The small molecule below binds the protein below.
Small molecule (SMILES): [H]/N=C(\N)N[C@@H]1CCCCNC(=O)[C@H](CCCC)NC(=O)[C@H](CCCCN)NC(=O)Cc2cccc(c2)CNC(=O)CNC1=O

Sequence of chain 1.B:
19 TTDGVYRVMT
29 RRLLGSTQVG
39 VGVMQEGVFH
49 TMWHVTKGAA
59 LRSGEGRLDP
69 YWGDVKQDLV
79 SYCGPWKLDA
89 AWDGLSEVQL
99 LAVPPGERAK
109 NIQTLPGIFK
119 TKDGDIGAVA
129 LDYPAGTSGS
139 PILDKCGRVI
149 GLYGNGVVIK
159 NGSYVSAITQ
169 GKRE

Binding-site contacts:
Ligand atom O4 contacts residue SER136 of chain 1.B at 3.6 Å.
Ligand atom C17 contacts residue PHE41 of chain 1.A at 3.6 Å (hydrophobic).
Ligand atom C6 contacts residue SER136 of chain 1.B at 3.1 Å.
Ligand atom C3 contacts residue TYR131 of chain 1.B at 3.2 Å (hydrophobic).
Ligand atom C4 contacts residue TYR131 of chain 1.B at 3.6 Å (hydrophobic).
Ligand atom N2 contacts residue GLY160 of chain 1.B at 3.0 Å (h-bond).
Ligand atom N5 contacts residue SER42 of chain 1.A at 3.0 Å (h-bond).
Ligand atom C16 contacts residue GLY154 of chain 1.B at 3.8 Å.
Ligand atom C8 contacts residue GLY152 of chain 1.B at 3.2 Å.
Ligand atom O4 contacts residue ALA133 of chain 1.B at 3.5 Å.
Ligand atom C13 contacts residue TYR162 of chain 1.B at 3.6 Å (hydrophobic).
Ligand atom C14 contacts residue TYR162 of chain 1.B at 3.8 Å (hydrophobic).
Ligand atom N contacts residue ASP130 of chain 1.B at 2.8 Å (salt-bridge).
Ligand atom C3 contacts residue ASP130 of chain 1.B at 3.6 Å.
Ligand atom C18 contacts residue PHE41 of chain 1.A at 3.4 Å (hydrophobic).
Ligand atom C7 contacts residue GLY152 of chain 1.B at 3.4 Å.
Ligand atom N3 contacts residue TYR162 of chain 1.B at 3.5 Å (h-bond).
Ligand atom C1 contacts residue ASP130 of chain 1.B at 3.8 Å.
Ligand atom C5 contacts residue TYR162 of chain 1.B at 3.8 Å (hydrophobic).
Ligand atom N1 contacts residue VAL156 of chain 1.B at 3.5 Å.
Ligand atom C17 contacts residue GLY154 of chain 1.B at 3.6 Å.
Ligand atom C7 contacts residue SER136 of chain 1.B at 3.5 Å.
Ligand atom C3 contacts residue TYR162 of chain 1.B at 3.9 Å (hydrophobic).
Ligand atom N5 contacts residue ASP40 of chain 1.A at 2.7 Å (salt-bridge).
Ligand atom C6 contacts residue GLY152 of chain 1.B at 3.9 Å.
Ligand atom C5 contacts residue TYR131 of chain 1.B at 3.6 Å (hydrophobic).
Ligand atom N2 contacts residue ASP130 of chain 1.B at 2.8 Å (salt-bridge).
Ligand atom O3 contacts residue GLY154 of chain 1.B at 3.1 Å (h-bond).
Ligand atom C15 contacts residue GLY154 of chain 1.B at 3.4 Å.
Ligand atom O2 contacts residue VAL156 of chain 1.B at 3.3 Å.
Ligand atom N contacts residue TYR162 of chain 1.B at 3.7 Å.
Ligand atom C18 contacts residue ASP40 of chain 1.A at 3.2 Å.
Ligand atom C6 contacts residue ALA133 of chain 1.B at 3.8 Å (hydrophobic).
Ligand atom O3 contacts residue GLY152 of chain 1.B at 3.4 Å (h-bond).
Ligand atom N5 contacts residue PHE41 of chain 1.A at 2.8 Å (h-bond).
Ligand atom N3 contacts residue GLY152 of chain 1.B at 2.8 Å (h-bond).
Ligand atom C2 contacts residue ASP130 of chain 1.B at 3.6 Å.
Ligand atom N3 contacts residue SER136 of chain 1.B at 3.2 Å (h-bond).
Ligand atom C9 contacts residue HIS52 of chain 1.B at 3.6 Å.
Ligand atom O3 contacts residue TYR162 of chain 1.B at 2.8 Å (h-bond).

Sequence of chain 1.A:
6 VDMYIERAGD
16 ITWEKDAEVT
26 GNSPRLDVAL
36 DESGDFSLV